Sequence of chain 1.D:
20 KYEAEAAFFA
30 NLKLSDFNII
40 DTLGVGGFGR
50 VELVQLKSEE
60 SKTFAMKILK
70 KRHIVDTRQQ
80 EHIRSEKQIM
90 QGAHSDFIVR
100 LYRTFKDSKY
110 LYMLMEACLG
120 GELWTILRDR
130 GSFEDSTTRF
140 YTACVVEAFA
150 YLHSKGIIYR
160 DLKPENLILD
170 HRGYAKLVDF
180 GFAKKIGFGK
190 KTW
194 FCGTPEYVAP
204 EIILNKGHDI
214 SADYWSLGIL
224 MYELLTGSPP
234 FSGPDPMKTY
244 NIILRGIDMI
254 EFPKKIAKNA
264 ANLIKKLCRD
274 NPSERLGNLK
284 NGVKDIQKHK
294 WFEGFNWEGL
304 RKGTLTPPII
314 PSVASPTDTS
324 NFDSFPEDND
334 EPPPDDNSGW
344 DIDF

A small-molecule ligand and the protein it binds are described below.
Small molecule (SMILES): Nc1ncnc2c1ncn2[C@@H]1O[C@H](CO[P](=O)(O)O[P](=O)(O)NP(=O)(O)O)[C@@H](O)[C@H]1O

Binding-site contacts:
Ligand atom O1B contacts residue GLY46 of chain 1.D at 3.3 Å (h-bond).
Ligand atom O1G contacts residue PHE47 of chain 1.D at 3.3 Å.
Ligand atom O1G contacts residue ASP178 of chain 1.D at 3.0 Å (salt-bridge).
Ligand atom O2' contacts residue GLU121 of chain 1.D at 2.5 Å (salt-bridge).
Ligand atom O2A contacts residue ASN165 of chain 1.D at 3.3 Å (h-bond).
Ligand atom C2 contacts residue CYS117 of chain 1.D at 3.4 Å (hydrophobic).
Ligand atom O2G contacts residue MN1 of chain 1.P at 2.1 Å.
Ligand atom O2G contacts residue ASP178 of chain 1.D at 2.9 Å (salt-bridge).
Ligand atom PA contacts residue MN1 of chain 1.P at 3.4 Å.
Ligand atom O1G contacts residue MN1 of chain 1.O at 1.9 Å.
Ligand atom O3A contacts residue LYS66 of chain 1.D at 3.5 Å (salt-bridge).
Ligand atom O2B contacts residue ASP178 of chain 1.D at 3.0 Å (salt-bridge).
Ligand atom N3 contacts residue PHE325 of chain 1.D at 3.5 Å.
Ligand atom O3' contacts residue GLU121 of chain 1.D at 3.0 Å (salt-bridge).
Ligand atom PG contacts residue MN1 of chain 1.O at 3.1 Å.
Ligand atom O1B contacts residue GLY48 of chain 1.D at 2.9 Å (h-bond).
Ligand atom O5' contacts residue VAL50 of chain 1.D at 3.4 Å.
Ligand atom O2A contacts residue ASP178 of chain 1.D at 3.0 Å (salt-bridge).
Ligand atom O3' contacts residue GLU164 of chain 1.D at 2.7 Å (salt-bridge).
Ligand atom N3B contacts residue MN1 of chain 1.P at 2.6 Å.
Ligand atom N6 contacts residue GLU115 of chain 1.D at 2.8 Å (salt-bridge).
Ligand atom O2B contacts residue LYS66 of chain 1.D at 3.0 Å (salt-bridge).
Ligand atom O2B contacts residue MN1 of chain 1.O at 2.1 Å.
Ligand atom O3G contacts residue GLY46 of chain 1.D at 3.0 Å (h-bond).
Ligand atom O1A contacts residue LYS66 of chain 1.D at 2.9 Å (salt-bridge).
Ligand atom C6 contacts residue ALA64 of chain 1.D at 3.5 Å (hydrophobic).
Ligand atom PB contacts residue MN1 of chain 1.O at 3.3 Å.
Ligand atom N1 contacts residue CYS117 of chain 1.D at 3.2 Å (h-bond).
Ligand atom O2G contacts residue LYS162 of chain 1.D at 2.8 Å (salt-bridge).
Ligand atom PG contacts residue ASP178 of chain 1.D at 3.2 Å.
Ligand atom N1 contacts residue ILE167 of chain 1.D at 3.3 Å.
Ligand atom O2A contacts residue MN1 of chain 1.P at 2.0 Å.
Ligand atom N6 contacts residue ALA64 of chain 1.D at 3.4 Å.
Ligand atom O1A contacts residue ASP178 of chain 1.D at 3.5 Å.
Ligand atom PG contacts residue MN1 of chain 1.P at 2.9 Å.
Ligand atom N3B contacts residue ASP178 of chain 1.D at 3.4 Å (salt-bridge).
Ligand atom O1B contacts residue GLY45 of chain 1.D at 3.2 Å.
Ligand atom O4' contacts residue GLY43 of chain 1.D at 3.4 Å.
Ligand atom C6 contacts residue ILE167 of chain 1.D at 3.3 Å (hydrophobic).
Ligand atom O1B contacts residue PHE47 of chain 1.D at 2.8 Å (h-bond).